Sequence of chain 1.B:
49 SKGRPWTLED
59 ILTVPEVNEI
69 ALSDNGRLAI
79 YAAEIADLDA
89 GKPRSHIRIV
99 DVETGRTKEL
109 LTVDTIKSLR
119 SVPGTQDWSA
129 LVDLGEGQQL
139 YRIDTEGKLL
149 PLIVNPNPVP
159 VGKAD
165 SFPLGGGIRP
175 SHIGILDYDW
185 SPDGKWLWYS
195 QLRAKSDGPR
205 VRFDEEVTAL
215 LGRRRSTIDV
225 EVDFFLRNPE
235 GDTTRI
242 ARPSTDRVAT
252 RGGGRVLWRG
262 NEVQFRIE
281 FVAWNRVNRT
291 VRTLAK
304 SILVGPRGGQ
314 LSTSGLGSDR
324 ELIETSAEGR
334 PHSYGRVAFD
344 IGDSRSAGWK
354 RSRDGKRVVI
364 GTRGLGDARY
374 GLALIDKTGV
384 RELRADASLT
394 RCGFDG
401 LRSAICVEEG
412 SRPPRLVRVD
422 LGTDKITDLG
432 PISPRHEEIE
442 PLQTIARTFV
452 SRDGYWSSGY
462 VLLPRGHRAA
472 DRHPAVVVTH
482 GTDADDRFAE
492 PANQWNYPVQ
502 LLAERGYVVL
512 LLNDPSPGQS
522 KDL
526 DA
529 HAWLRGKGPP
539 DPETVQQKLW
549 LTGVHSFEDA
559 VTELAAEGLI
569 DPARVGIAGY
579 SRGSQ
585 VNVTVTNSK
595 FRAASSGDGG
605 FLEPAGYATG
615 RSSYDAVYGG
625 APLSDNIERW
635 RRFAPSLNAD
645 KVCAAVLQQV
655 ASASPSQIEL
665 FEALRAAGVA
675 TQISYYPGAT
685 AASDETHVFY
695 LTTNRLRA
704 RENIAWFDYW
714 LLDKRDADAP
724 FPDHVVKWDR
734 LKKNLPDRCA

The protein below binds the small molecule below.
Small molecule (SMILES): OC[C@H]1O[C@@H](O)[C@H](O)[C@@H](O)[C@@H]1O

Binding-site contacts:
Ligand atom O5 contacts residue ILE427 of chain 1.B at 3.7 Å.
Ligand atom C6 contacts residue ILE427 of chain 1.B at 3.6 Å (hydrophobic).
Ligand atom O6 contacts residue ALA388 of chain 1.B at 4.1 Å.
Ligand atom C5 contacts residue ILE427 of chain 1.B at 4.2 Å (hydrophobic).
Ligand atom C4 contacts residue GLU408 of chain 1.B at 3.7 Å.
Ligand atom O1 contacts residue ILE427 of chain 1.B at 3.6 Å.
Ligand atom C4 contacts residue ILE427 of chain 1.B at 4.1 Å (hydrophobic).
Ligand atom O3 contacts residue VAL418 of chain 1.B at 4.1 Å.
Ligand atom C2 contacts residue ASP429 of chain 1.B at 3.9 Å.
Ligand atom O6 contacts residue ASP389 of chain 1.B at 2.6 Å (salt-bridge).
Ligand atom C5 contacts residue ASP389 of chain 1.B at 4.3 Å.
Ligand atom O3 contacts residue ASP429 of chain 1.B at 2.9 Å (salt-bridge).
Ligand atom C3 contacts residue ASP429 of chain 1.B at 4.2 Å.
Ligand atom O6 contacts residue GLU408 of chain 1.B at 3.7 Å.
Ligand atom O2 contacts residue ASP429 of chain 1.B at 3.6 Å.
Ligand atom C6 contacts residue ASP389 of chain 1.B at 3.5 Å.
Ligand atom C3 contacts residue GLU408 of chain 1.B at 4.1 Å.
Ligand atom O4 contacts residue ASP389 of chain 1.B at 4.3 Å.
Ligand atom O4 contacts residue GLU408 of chain 1.B at 2.7 Å (salt-bridge).
Ligand atom C1 contacts residue ILE427 of chain 1.B at 4.2 Å (hydrophobic).
Ligand atom O3 contacts residue GLU408 of chain 1.B at 3.4 Å (salt-bridge).